Binding-site contacts:
Ligand atom N contacts residue SER151 of chain 48.A at 3.5 Å (h-bond).
Ligand atom C contacts residue TRP154 of chain 48.A at 4.1 Å (hydrophobic).
Ligand atom O contacts residue LEU75 of chain 49.A at 3.8 Å.
Ligand atom C contacts residue CYS1 of chain 49.P at 3.7 Å (hydrophobic).
Ligand atom O contacts residue TRP154 of chain 48.A at 4.1 Å.
Ligand atom N contacts residue CYS1 of chain 49.P at 1.3 Å.
Ligand atom N contacts residue MET78 of chain 49.A at 3.8 Å.
Ligand atom OXT contacts residue ASP150 of chain 48.A at 4.3 Å.
Ligand atom C contacts residue ARG216 of chain 48.A at 3.6 Å.
Ligand atom C contacts residue LEU75 of chain 49.A at 4.2 Å (hydrophobic).
Ligand atom CA contacts residue TRP154 of chain 48.A at 4.3 Å (hydrophobic).
Ligand atom OXT contacts residue MET78 of chain 49.A at 3.5 Å (h-bond).
Ligand atom OXT contacts residue ARG229 of chain 49.A at 3.1 Å (salt-bridge).
Ligand atom C contacts residue MET78 of chain 49.A at 3.6 Å (hydrophobic).
Ligand atom CA contacts residue SER151 of chain 48.A at 4.0 Å.
Ligand atom O contacts residue MET78 of chain 49.A at 3.9 Å.
Ligand atom CA contacts residue CYS1 of chain 49.P at 2.4 Å (hydrophobic).
Ligand atom CA contacts residue GLN155 of chain 48.A at 4.3 Å.
Ligand atom OXT contacts residue CYS1 of chain 49.P at 4.0 Å.
Ligand atom N contacts residue ASP150 of chain 48.A at 3.4 Å (salt-bridge).
Ligand atom CA contacts residue LEU75 of chain 49.A at 3.7 Å (hydrophobic).
Ligand atom OXT contacts residue ARG216 of chain 48.A at 3.0 Å (salt-bridge).
Ligand atom CA contacts residue MET78 of chain 49.A at 4.0 Å (hydrophobic).
Ligand atom O contacts residue ARG216 of chain 48.A at 2.9 Å (salt-bridge).
Ligand atom O contacts residue ARG229 of chain 49.A at 2.9 Å (salt-bridge).
Ligand atom N contacts residue TYR152 of chain 48.A at 4.2 Å.
Ligand atom C contacts residue ARG229 of chain 49.A at 3.7 Å.

This small molecule binds to this protein.
Small molecule (SMILES): NCC(=O)O

Sequence of chain 49.A:
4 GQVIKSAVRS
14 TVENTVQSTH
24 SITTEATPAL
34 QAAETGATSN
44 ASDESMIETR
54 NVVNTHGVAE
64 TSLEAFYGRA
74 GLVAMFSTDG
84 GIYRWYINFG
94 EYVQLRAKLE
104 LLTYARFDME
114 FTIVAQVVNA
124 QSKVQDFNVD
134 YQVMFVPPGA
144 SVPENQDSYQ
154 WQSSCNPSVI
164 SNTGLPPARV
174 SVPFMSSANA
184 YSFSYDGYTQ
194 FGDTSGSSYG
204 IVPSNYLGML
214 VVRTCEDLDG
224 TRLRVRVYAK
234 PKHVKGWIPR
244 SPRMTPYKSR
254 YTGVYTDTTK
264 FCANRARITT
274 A

Sequence of chain 48.A:
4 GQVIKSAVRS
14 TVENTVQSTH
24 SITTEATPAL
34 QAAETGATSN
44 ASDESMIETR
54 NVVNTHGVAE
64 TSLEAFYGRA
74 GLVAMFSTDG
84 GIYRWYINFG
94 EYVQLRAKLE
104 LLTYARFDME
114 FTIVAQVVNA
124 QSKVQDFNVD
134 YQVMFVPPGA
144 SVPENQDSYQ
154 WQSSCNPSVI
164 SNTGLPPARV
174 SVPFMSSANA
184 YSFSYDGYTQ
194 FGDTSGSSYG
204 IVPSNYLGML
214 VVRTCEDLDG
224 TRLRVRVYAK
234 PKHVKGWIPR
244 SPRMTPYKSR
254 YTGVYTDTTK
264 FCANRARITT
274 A